Sequence of chain 1.A:
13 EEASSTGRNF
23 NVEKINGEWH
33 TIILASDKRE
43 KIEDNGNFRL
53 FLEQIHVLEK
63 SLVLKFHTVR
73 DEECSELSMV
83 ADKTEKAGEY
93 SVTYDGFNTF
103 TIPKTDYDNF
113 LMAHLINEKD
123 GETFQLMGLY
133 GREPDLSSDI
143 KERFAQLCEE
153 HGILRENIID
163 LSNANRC

The protein below binds the small molecule below.
Small molecule (SMILES): COc1nccnc1C(C)C

Binding-site contacts:
Ligand atom N4 contacts residue LEU52 of chain 1.A at 3.5 Å.
Ligand atom C3 contacts residue LEU117 of chain 1.A at 4.1 Å (hydrophobic).
Ligand atom C2 contacts residue PHE68 of chain 1.A at 3.8 Å (hydrophobic).
Ligand atom C9 contacts residue PHE68 of chain 1.A at 3.8 Å (hydrophobic).
Ligand atom C5 contacts residue LEU52 of chain 1.A at 3.6 Å (hydrophobic).
Ligand atom C10 contacts residue ALA115 of chain 1.A at 4.0 Å (hydrophobic).
Ligand atom N1 contacts residue LEU128 of chain 1.A at 4.4 Å.
Ligand atom C5 contacts residue PHE50 of chain 1.A at 3.5 Å (hydrophobic).
Ligand atom C3 contacts residue LEU52 of chain 1.A at 4.2 Å (hydrophobic).
Ligand atom C9 contacts residue TYR132 of chain 1.A at 3.5 Å (hydrophobic).
Ligand atom C6 contacts residue LEU128 of chain 1.A at 4.2 Å (hydrophobic).
Ligand atom C6 contacts residue LEU52 of chain 1.A at 4.1 Å (hydrophobic).
Ligand atom O7 contacts residue LEU117 of chain 1.A at 3.6 Å.
Ligand atom C8 contacts residue LEU66 of chain 1.A at 4.3 Å (hydrophobic).
Ligand atom N4 contacts residue LEU128 of chain 1.A at 4.5 Å.
Ligand atom C3 contacts residue PHE68 of chain 1.A at 4.0 Å (hydrophobic).
Ligand atom C11 contacts residue MET81 of chain 1.A at 3.7 Å (hydrophobic).
Ligand atom C9 contacts residue LEU54 of chain 1.A at 4.5 Å (hydrophobic).
Ligand atom O7 contacts residue PHE68 of chain 1.A at 4.2 Å.
Ligand atom C6 contacts residue PHE50 of chain 1.A at 4.2 Å (hydrophobic).
Ligand atom C2 contacts residue TYR132 of chain 1.A at 3.6 Å (hydrophobic).
Ligand atom C6 contacts residue LEU36 of chain 1.A at 4.1 Å (hydrophobic).
Ligand atom C11 contacts residue PHE50 of chain 1.A at 4.4 Å (hydrophobic).
Ligand atom C11 contacts residue LEU117 of chain 1.A at 4.0 Å (hydrophobic).
Ligand atom C6 contacts residue PHE68 of chain 1.A at 4.3 Å (hydrophobic).
Ligand atom N1 contacts residue TYR132 of chain 1.A at 2.7 Å (h-bond).
Ligand atom C6 contacts residue TYR132 of chain 1.A at 3.4 Å (hydrophobic).
Ligand atom C5 contacts residue LEU128 of chain 1.A at 3.9 Å (hydrophobic).
Ligand atom C8 contacts residue PHE68 of chain 1.A at 4.0 Å (hydrophobic).
Ligand atom C10 contacts residue PHE102 of chain 1.A at 4.2 Å (hydrophobic).
Ligand atom C11 contacts residue LEU52 of chain 1.A at 4.2 Å (hydrophobic).
Ligand atom C11 contacts residue TYR96 of chain 1.A at 4.2 Å (hydrophobic).
Ligand atom N1 contacts residue PHE68 of chain 1.A at 4.0 Å.
Ligand atom C10 contacts residue TYR132 of chain 1.A at 3.8 Å (hydrophobic).
Ligand atom C10 contacts residue LEU117 of chain 1.A at 4.2 Å (hydrophobic).
Ligand atom C8 contacts residue TYR132 of chain 1.A at 3.8 Å (hydrophobic).
Ligand atom N4 contacts residue PHE50 of chain 1.A at 3.9 Å.
Ligand atom C9 contacts residue LEU66 of chain 1.A at 4.3 Å (hydrophobic).